Binding-site contacts:
Ligand atom O6 contacts residue LEU52 of chain 2.L at 3.6 Å.
Ligand atom O6 contacts residue THR313 of chain 2.K at 3.7 Å.
Ligand atom O5 contacts residue THR313 of chain 2.K at 3.1 Å (h-bond).
Ligand atom O7 contacts residue ASN32 of chain 2.K at 3.6 Å.
Ligand atom O5 contacts residue ASN32 of chain 2.K at 2.4 Å (h-bond).
Ligand atom C2 contacts residue ASN32 of chain 2.K at 2.5 Å.
Ligand atom C1 contacts residue THR313 of chain 2.K at 3.5 Å.
Ligand atom C5 contacts residue ASN32 of chain 2.K at 3.7 Å.
Ligand atom C5 contacts residue THR313 of chain 2.K at 4.2 Å.
Ligand atom C1 contacts residue ASN32 of chain 2.K at 1.4 Å.
Ligand atom C4 contacts residue ASN32 of chain 2.K at 4.3 Å.
Ligand atom O6 contacts residue THR34 of chain 2.K at 3.5 Å.
Ligand atom C8 contacts residue ASN32 of chain 2.K at 4.4 Å.
Ligand atom C7 contacts residue ASN32 of chain 2.K at 3.4 Å.
Ligand atom C6 contacts residue THR313 of chain 2.K at 4.5 Å.
Ligand atom C3 contacts residue ASN32 of chain 2.K at 3.8 Å.
Ligand atom N2 contacts residue ASN32 of chain 2.K at 2.8 Å (h-bond).
Ligand atom C6 contacts residue LEU52 of chain 2.L at 4.0 Å (hydrophobic).

Sequence of chain 2.K:
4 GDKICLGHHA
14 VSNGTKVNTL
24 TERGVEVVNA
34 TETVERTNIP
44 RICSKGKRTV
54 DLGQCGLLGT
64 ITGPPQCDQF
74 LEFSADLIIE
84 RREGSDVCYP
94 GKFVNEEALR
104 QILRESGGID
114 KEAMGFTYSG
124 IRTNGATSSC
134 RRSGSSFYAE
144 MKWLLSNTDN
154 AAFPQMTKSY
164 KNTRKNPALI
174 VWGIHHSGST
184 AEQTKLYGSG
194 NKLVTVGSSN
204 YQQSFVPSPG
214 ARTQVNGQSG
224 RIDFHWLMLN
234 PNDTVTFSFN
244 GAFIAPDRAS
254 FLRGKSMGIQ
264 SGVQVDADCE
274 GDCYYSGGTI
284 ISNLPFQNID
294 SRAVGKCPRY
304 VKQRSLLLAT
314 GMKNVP

A small-molecule ligand and the protein it binds are described below.
Small molecule (SMILES): CC(=O)N[C@@H]1[C@@H](O)[C@H](O)[C@@H](CO)O[C@H]1O

Sequence of chain 2.L:
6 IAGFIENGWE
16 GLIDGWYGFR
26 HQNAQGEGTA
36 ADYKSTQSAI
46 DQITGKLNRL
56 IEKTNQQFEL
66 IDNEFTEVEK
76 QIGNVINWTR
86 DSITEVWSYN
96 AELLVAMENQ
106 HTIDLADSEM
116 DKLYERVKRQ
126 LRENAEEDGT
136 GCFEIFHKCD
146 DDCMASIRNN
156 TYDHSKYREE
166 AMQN